Sequence of chain 1.B:
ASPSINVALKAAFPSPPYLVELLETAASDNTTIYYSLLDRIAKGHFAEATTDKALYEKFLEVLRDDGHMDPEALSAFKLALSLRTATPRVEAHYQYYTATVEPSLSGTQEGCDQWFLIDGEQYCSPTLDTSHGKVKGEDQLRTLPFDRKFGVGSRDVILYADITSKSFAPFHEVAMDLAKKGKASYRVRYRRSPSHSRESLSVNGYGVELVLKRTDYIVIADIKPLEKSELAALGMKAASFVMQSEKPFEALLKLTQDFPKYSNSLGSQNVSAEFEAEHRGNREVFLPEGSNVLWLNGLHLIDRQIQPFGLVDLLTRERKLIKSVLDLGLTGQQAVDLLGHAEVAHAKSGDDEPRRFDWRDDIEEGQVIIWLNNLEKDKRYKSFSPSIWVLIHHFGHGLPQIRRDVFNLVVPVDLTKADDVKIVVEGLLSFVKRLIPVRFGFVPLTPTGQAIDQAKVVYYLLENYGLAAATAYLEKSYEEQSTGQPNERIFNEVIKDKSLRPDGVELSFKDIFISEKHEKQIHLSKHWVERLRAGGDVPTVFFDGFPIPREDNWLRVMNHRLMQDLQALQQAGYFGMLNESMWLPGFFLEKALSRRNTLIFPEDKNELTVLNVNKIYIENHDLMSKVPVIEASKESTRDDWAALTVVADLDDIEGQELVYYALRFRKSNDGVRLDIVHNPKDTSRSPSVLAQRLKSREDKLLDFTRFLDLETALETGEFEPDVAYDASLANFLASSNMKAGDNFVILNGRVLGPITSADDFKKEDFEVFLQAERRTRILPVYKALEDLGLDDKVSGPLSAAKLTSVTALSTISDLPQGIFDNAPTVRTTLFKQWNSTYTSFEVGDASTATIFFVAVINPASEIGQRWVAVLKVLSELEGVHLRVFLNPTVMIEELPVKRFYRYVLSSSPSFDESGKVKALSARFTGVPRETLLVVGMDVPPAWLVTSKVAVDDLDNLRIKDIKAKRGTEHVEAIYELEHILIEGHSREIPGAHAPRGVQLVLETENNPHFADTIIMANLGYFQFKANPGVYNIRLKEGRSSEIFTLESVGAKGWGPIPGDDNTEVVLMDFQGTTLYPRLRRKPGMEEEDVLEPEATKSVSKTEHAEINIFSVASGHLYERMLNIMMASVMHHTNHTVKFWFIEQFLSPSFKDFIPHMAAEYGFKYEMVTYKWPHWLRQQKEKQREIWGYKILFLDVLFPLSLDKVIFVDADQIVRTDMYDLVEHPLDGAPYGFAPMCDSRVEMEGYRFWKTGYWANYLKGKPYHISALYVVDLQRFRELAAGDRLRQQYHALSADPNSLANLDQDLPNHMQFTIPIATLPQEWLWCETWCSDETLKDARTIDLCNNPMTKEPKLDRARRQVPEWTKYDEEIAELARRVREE

A protein and the small-molecule ligand that binds it are described below.
Small molecule (SMILES): CC(=O)N[C@H]1[C@H](O[C@H]2[C@H](O)[C@@H](NC(C)=O)CO[C@@H]2CO)O[C@H](CO)[C@@H](O)[C@@H]1O

Binding-site contacts:
Ligand atom C2 contacts residue ASN1207 of chain 1.B at 2.5 Å.
Ligand atom C7 contacts residue ASP1290 of chain 1.B at 4.1 Å.
Ligand atom N2 contacts residue ASN1207 of chain 1.B at 2.9 Å (h-bond).
Ligand atom O7 contacts residue ASP1290 of chain 1.B at 3.8 Å.
Ligand atom O5 contacts residue ASN1207 of chain 1.B at 2.3 Å (h-bond).
Ligand atom C4 contacts residue ASN1207 of chain 1.B at 4.2 Å.
Ligand atom O7 contacts residue ASN1207 of chain 1.B at 2.9 Å (h-bond).
Ligand atom C7 contacts residue ASN1207 of chain 1.B at 3.1 Å.
Ligand atom C5 contacts residue ASN1207 of chain 1.B at 3.6 Å.
Ligand atom C8 contacts residue ASN1207 of chain 1.B at 4.0 Å.
Ligand atom C3 contacts residue ASN1207 of chain 1.B at 3.8 Å.
Ligand atom C8 contacts residue ASP1290 of chain 1.B at 3.6 Å.
Ligand atom C1 contacts residue ASN1207 of chain 1.B at 1.4 Å.